Sequence of chain 1.B:
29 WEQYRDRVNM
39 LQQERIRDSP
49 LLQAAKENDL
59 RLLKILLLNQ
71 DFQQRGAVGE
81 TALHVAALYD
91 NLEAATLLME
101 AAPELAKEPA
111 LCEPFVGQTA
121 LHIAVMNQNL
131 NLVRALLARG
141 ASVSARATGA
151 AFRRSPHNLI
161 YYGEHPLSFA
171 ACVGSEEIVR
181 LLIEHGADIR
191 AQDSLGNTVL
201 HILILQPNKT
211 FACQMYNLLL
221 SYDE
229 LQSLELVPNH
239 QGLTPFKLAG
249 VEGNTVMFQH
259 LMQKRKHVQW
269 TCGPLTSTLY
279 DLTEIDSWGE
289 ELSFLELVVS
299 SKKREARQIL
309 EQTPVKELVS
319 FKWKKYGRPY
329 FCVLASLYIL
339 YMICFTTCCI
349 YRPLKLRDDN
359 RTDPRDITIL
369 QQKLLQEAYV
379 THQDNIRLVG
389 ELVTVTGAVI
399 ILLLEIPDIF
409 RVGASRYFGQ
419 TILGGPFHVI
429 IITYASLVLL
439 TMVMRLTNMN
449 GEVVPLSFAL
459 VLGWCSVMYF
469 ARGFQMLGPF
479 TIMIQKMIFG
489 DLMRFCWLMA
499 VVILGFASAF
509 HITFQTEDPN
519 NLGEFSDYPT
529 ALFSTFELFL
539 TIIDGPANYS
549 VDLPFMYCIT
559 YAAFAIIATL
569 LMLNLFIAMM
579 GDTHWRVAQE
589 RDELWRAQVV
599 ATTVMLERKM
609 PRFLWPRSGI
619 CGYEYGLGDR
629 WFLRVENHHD

The small molecule below binds the protein below.
Small molecule (SMILES): CC(C)[C@@H](C)/C=C/[C@@H](C)[C@H]1CC[C@H]2C3=CC=C4C[C@@H](O)CC[C@]4(C)[C@H]3CC[C@]12C

Binding-site contacts:
Ligand atom C6 contacts residue PHE487 of chain 1.C at 3.6 Å (hydrophobic).
Ligand atom C23 contacts residue VAL459 of chain 1.C at 3.6 Å (hydrophobic).
Ligand atom C3 contacts residue GLN483 of chain 1.C at 3.3 Å.
Ligand atom C21 contacts residue CYS463 of chain 1.C at 3.9 Å (hydrophobic).
Ligand atom O1 contacts residue THR479 of chain 1.C at 3.0 Å (h-bond).
Ligand atom C20 contacts residue VAL459 of chain 1.C at 4.0 Å (hydrophobic).
Ligand atom C26 contacts residue VAL459 of chain 1.C at 3.7 Å (hydrophobic).
Ligand atom C26 contacts residue PHE456 of chain 1.C at 3.4 Å (hydrophobic).
Ligand atom C27 contacts residue PHE456 of chain 1.C at 3.3 Å (hydrophobic).
Ligand atom C2 contacts residue PHE425 of chain 1.C at 3.7 Å (hydrophobic).
Ligand atom C6 contacts residue ILE428 of chain 1.C at 4.0 Å (hydrophobic).
Ligand atom C19 contacts residue PHE425 of chain 1.C at 3.2 Å (hydrophobic).
Ligand atom C18 contacts residue LEU460 of chain 1.C at 3.8 Å (hydrophobic).
Ligand atom C19 contacts residue CYS463 of chain 1.C at 4.0 Å (hydrophobic).
Ligand atom C24 contacts residue ALA561 of chain 1.B at 3.7 Å (hydrophobic).
Ligand atom C12 contacts residue CYS463 of chain 1.C at 3.8 Å (hydrophobic).
Ligand atom C25 contacts residue ALA561 of chain 1.B at 4.0 Å (hydrophobic).
Ligand atom C18 contacts residue ILE428 of chain 1.C at 3.4 Å (hydrophobic).
Ligand atom C11 contacts residue MET466 of chain 1.C at 4.0 Å (hydrophobic).
Ligand atom C4 contacts residue PRO424 of chain 1.C at 3.9 Å (hydrophobic).
Ligand atom O1 contacts residue PHE425 of chain 1.C at 3.7 Å.
Ligand atom C9 contacts residue ILE486 of chain 1.C at 4.0 Å (hydrophobic).
Ligand atom C6 contacts residue PRO424 of chain 1.C at 3.7 Å (hydrophobic).
Ligand atom C18 contacts residue CYS463 of chain 1.C at 4.0 Å (hydrophobic).
Ligand atom C23 contacts residue ALA561 of chain 1.B at 4.0 Å (hydrophobic).
Ligand atom C3 contacts residue THR479 of chain 1.C at 3.5 Å.
Ligand atom C27 contacts residue ILE557 of chain 1.B at 4.0 Å (hydrophobic).
Ligand atom O1 contacts residue GLN483 of chain 1.C at 2.8 Å (h-bond).
Ligand atom C8 contacts residue ILE428 of chain 1.C at 4.0 Å (hydrophobic).
Ligand atom C4 contacts residue PHE425 of chain 1.C at 4.0 Å (hydrophobic).
Ligand atom C1 contacts residue ILE482 of chain 1.C at 3.9 Å (hydrophobic).
Ligand atom C21 contacts residue VAL459 of chain 1.C at 3.4 Å (hydrophobic).
Ligand atom C3 contacts residue PHE425 of chain 1.C at 4.1 Å (hydrophobic).
Ligand atom C19 contacts residue MET466 of chain 1.C at 3.9 Å (hydrophobic).
Ligand atom C19 contacts residue ILE428 of chain 1.C at 3.9 Å (hydrophobic).
Ligand atom C21 contacts residue PHE504 of chain 1.B at 3.7 Å (hydrophobic).
Ligand atom C2 contacts residue THR479 of chain 1.C at 3.5 Å.
Ligand atom C7 contacts residue ILE428 of chain 1.C at 3.6 Å (hydrophobic).
Ligand atom C1 contacts residue MET466 of chain 1.C at 3.9 Å (hydrophobic).
Ligand atom C11 contacts residue CYS463 of chain 1.C at 4.0 Å (hydrophobic).

Sequence of chain 1.C:
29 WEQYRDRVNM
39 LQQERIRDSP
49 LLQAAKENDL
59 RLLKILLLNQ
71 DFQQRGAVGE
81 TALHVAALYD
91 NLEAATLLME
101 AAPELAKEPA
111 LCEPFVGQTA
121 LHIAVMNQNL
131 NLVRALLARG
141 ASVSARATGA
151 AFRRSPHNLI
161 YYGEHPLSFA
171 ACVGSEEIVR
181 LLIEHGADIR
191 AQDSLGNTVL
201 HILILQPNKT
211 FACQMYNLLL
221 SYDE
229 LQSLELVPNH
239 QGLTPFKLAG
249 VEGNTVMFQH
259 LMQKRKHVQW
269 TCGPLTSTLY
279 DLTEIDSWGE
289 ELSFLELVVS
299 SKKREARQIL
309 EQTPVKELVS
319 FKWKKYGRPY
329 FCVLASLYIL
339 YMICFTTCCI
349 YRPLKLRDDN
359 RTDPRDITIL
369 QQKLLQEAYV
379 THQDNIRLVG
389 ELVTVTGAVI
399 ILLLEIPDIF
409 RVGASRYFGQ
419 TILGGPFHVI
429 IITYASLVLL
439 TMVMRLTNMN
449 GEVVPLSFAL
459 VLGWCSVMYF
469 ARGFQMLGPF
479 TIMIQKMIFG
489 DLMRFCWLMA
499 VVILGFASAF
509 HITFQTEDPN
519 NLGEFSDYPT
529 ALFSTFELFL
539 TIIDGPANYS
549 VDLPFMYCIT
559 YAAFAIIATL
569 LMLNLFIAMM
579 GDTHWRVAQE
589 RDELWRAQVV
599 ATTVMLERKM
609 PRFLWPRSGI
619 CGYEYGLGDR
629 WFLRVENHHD